Binding-site contacts:
Ligand atom O3B contacts residue THR143 of chain 78.B at 3.1 Å (h-bond).
Ligand atom C4' contacts residue SER138 of chain 78.B at 3.2 Å.
Ligand atom O1B contacts residue GLN11 of chain 78.B at 3.2 Å (h-bond).
Ligand atom O6 contacts residue TYR222 of chain 78.B at 3.8 Å.
Ligand atom O2G contacts residue ASN99 of chain 78.B at 2.9 Å (h-bond).
Ligand atom O1B contacts residue MG1 of chain 78.F at 2.4 Å.
Ligand atom N1 contacts residue ASN226 of chain 78.B at 2.7 Å (h-bond).
Ligand atom O1G contacts residue ALA97 of chain 78.B at 3.0 Å (h-bond).
Ligand atom O3B contacts residue MG1 of chain 78.F at 3.8 Å.
Ligand atom C2 contacts residue ASN226 of chain 78.B at 3.6 Å.
Ligand atom O2G contacts residue GLY142 of chain 78.B at 3.0 Å (h-bond).
Ligand atom N1 contacts residue TYR222 of chain 78.B at 3.2 Å.
Ligand atom O4' contacts residue SER138 of chain 78.B at 3.3 Å (h-bond).
Ligand atom C2 contacts residue TYR222 of chain 78.B at 3.5 Å (hydrophobic).
Ligand atom O3B contacts residue GLY142 of chain 78.B at 3.5 Å (h-bond).
Ligand atom O6 contacts residue GLN15 of chain 78.B at 2.5 Å (h-bond).
Ligand atom O2B contacts residue THR143 of chain 78.B at 2.7 Å (h-bond).
Ligand atom O3G contacts residue MG1 of chain 78.F at 2.5 Å.
Ligand atom O1G contacts residue THR143 of chain 78.B at 3.4 Å.
Ligand atom O1B contacts residue GLY10 of chain 78.B at 3.7 Å.
Ligand atom PG contacts residue MG1 of chain 78.F at 3.5 Å.
Ligand atom C6 contacts residue ASN226 of chain 78.B at 3.3 Å.
Ligand atom O1A contacts residue GLN11 of chain 78.B at 3.1 Å.
Ligand atom C6 contacts residue TYR222 of chain 78.B at 3.7 Å (hydrophobic).
Ligand atom N3 contacts residue ASN204 of chain 78.B at 3.0 Å (h-bond).
Ligand atom O2B contacts residue GLY10 of chain 78.B at 3.2 Å.
Ligand atom O2A contacts residue GLN11 of chain 78.B at 3.5 Å (h-bond).
Ligand atom PG contacts residue GLY142 of chain 78.B at 3.9 Å.
Ligand atom PB contacts residue THR143 of chain 78.B at 3.3 Å.
Ligand atom PB contacts residue MG1 of chain 78.F at 3.7 Å.
Ligand atom N3 contacts residue VAL169 of chain 78.B at 3.8 Å.
Ligand atom O2B contacts residue GLY144 of chain 78.B at 2.7 Å (h-bond).
Ligand atom O2A contacts residue CYS12 of chain 78.B at 3.3 Å (h-bond).
Ligand atom C2 contacts residue ASN204 of chain 78.B at 3.4 Å.
Ligand atom O6 contacts residue ASN226 of chain 78.B at 3.1 Å (h-bond).
Ligand atom O3' contacts residue GLU181 of chain 78.B at 3.3 Å (salt-bridge).
Ligand atom N2 contacts residue ASN204 of chain 78.B at 2.6 Å (h-bond).
Ligand atom PB contacts residue GLY10 of chain 78.B at 3.9 Å.
Ligand atom C6 contacts residue GLN15 of chain 78.B at 3.6 Å.
Ligand atom N2 contacts residue ASN226 of chain 78.B at 2.9 Å (h-bond).

The small molecule below binds the protein below.
Small molecule (SMILES): Nc1nc2c(ncn2[C@@H]2O[C@H](CO[P](=O)(O)C[P](=O)(O)OP(=O)(O)O)[C@@H](O)[C@H]2O)c(=O)[nH]1

Sequence of chain 78.B:
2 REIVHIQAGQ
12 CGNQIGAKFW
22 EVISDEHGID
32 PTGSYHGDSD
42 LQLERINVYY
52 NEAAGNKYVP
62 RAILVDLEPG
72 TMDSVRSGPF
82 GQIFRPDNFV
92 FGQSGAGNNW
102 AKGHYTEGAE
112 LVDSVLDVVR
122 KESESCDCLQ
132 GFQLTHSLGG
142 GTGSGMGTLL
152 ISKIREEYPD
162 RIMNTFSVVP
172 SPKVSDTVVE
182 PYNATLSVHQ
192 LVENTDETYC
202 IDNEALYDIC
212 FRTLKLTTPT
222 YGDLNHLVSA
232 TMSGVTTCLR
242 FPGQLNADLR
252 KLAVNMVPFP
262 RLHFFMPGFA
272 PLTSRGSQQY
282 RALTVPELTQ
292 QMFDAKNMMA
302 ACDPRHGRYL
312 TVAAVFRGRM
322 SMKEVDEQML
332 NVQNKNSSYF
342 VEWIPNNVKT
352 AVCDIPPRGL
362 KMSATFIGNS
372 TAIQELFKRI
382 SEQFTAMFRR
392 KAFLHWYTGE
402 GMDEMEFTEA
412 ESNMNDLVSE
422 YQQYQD